Sequence of chain 1.C:
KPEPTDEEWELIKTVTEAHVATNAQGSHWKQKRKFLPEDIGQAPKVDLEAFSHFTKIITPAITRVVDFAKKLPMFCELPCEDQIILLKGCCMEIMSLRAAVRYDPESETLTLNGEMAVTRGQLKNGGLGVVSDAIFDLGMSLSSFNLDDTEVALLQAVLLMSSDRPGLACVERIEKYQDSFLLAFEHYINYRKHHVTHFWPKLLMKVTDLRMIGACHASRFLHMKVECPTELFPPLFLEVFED

Binding-site contacts:
Ligand atom C5 contacts residue LEU129 of chain 1.C at 3.6 Å (hydrophobic).
Ligand atom O2 contacts residue LEU129 of chain 1.C at 3.6 Å.
Ligand atom I2 contacts residue MET241 of chain 1.C at 4.0 Å.
Ligand atom I3 contacts residue SER113 of chain 1.C at 4.0 Å.
Ligand atom C contacts residue ARG81 of chain 1.C at 3.9 Å.
Ligand atom C4 contacts residue LEU145 of chain 1.C at 3.9 Å (hydrophobic).
Ligand atom OXT contacts residue ASN130 of chain 1.C at 3.6 Å (h-bond).
Ligand atom C6 contacts residue LEU145 of chain 1.C at 3.3 Å (hydrophobic).
Ligand atom I2 contacts residue GLY143 of chain 1.C at 4.0 Å.
Ligand atom O1 contacts residue HIS234 of chain 1.C at 2.8 Å (h-bond).
Ligand atom N contacts residue ALA116 of chain 1.C at 3.9 Å.
Ligand atom O1 contacts residue LEU145 of chain 1.C at 3.6 Å.
Ligand atom C7 contacts residue LEU129 of chain 1.C at 3.6 Å (hydrophobic).
Ligand atom I1 contacts residue LEU129 of chain 1.C at 4.0 Å.
Ligand atom O contacts residue ARG115 of chain 1.C at 3.8 Å.
Ligand atom I1 contacts residue ILE75 of chain 1.C at 3.9 Å.
Ligand atom N contacts residue LEU129 of chain 1.C at 3.3 Å.
Ligand atom I3 contacts residue ILE152 of chain 1.C at 3.6 Å.
Ligand atom CA contacts residue ASN130 of chain 1.C at 3.8 Å.
Ligand atom C contacts residue ASN130 of chain 1.C at 3.9 Å.
Ligand atom C8 contacts residue HIS234 of chain 1.C at 3.2 Å.
Ligand atom C10 contacts residue LEU145 of chain 1.C at 4.0 Å (hydrophobic).
Ligand atom C8 contacts residue LEU145 of chain 1.C at 3.4 Å (hydrophobic).
Ligand atom I3 contacts residue MET109 of chain 1.C at 3.9 Å.
Ligand atom I1 contacts residue PHE71 of chain 1.C at 3.3 Å.
Ligand atom C13 contacts residue MET112 of chain 1.C at 4.0 Å (hydrophobic).
Ligand atom N contacts residue ASN130 of chain 1.C at 2.9 Å (h-bond).
Ligand atom OXT contacts residue ARG81 of chain 1.C at 4.0 Å.
Ligand atom CA contacts residue MET112 of chain 1.C at 3.9 Å (hydrophobic).
Ligand atom I1 contacts residue ILE74 of chain 1.C at 3.9 Å.
Ligand atom O1 contacts residue PHE254 of chain 1.C at 3.6 Å.
Ligand atom C12 contacts residue ILE75 of chain 1.C at 3.9 Å (hydrophobic).
Ligand atom C2 contacts residue LEU145 of chain 1.C at 4.0 Å (hydrophobic).
Ligand atom O contacts residue ARG81 of chain 1.C at 3.5 Å (salt-bridge).
Ligand atom I2 contacts residue LEU145 of chain 1.C at 3.9 Å.
Ligand atom O1 contacts residue MET241 of chain 1.C at 3.5 Å.
Ligand atom C11 contacts residue MET112 of chain 1.C at 4.0 Å (hydrophobic).
Ligand atom N contacts residue THR128 of chain 1.C at 3.9 Å.
Ligand atom C10 contacts residue HIS234 of chain 1.C at 3.0 Å.
Ligand atom OXT contacts residue ARG119 of chain 1.C at 4.0 Å.

A small-molecule ligand and the protein it binds are described below.
Small molecule (SMILES): N[C@@H](Cc1cc(I)c(Oc2ccc(O)c(I)c2)c(I)c1)C(=O)O